A small-molecule ligand and the protein it binds are described below.
Small molecule (SMILES): Nc1ncnc2c1ncn2[C@H]1C[C@H](O)[C@@H](COP(=O)(O)O)O1

Sequence of chain 46.A:
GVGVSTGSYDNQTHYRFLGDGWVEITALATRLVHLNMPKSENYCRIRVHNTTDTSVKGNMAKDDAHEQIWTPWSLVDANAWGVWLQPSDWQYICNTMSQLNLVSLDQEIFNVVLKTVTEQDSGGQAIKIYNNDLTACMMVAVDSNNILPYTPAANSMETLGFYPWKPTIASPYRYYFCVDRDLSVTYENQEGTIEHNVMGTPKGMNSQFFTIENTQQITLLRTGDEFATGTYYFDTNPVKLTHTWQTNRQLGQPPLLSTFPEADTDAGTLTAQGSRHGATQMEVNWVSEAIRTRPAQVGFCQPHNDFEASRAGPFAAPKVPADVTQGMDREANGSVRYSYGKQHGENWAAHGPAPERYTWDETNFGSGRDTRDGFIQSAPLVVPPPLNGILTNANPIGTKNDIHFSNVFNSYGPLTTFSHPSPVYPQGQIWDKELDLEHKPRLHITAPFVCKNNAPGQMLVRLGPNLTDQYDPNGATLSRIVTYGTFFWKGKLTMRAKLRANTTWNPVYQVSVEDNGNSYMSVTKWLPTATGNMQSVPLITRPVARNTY

Binding-site contacts:
Ligand atom OP1 contacts residue TYR271 of chain 46.A at 3.1 Å (h-bond).
Ligand atom P contacts residue ASN491 of chain 46.A at 3.0 Å.
Ligand atom O5' contacts residue ASN491 of chain 46.A at 3.5 Å (h-bond).
Ligand atom C5' contacts residue ASN491 of chain 46.A at 4.0 Å.
Ligand atom OP2 contacts residue ASN491 of chain 46.A at 1.7 Å (h-bond).
Ligand atom C5' contacts residue ASP273 of chain 46.A at 3.8 Å.
Ligand atom OP1 contacts residue PHE272 of chain 46.A at 3.4 Å.
Ligand atom P contacts residue TYR271 of chain 46.A at 4.5 Å.
Ligand atom P contacts residue ASP273 of chain 46.A at 2.8 Å.
Ligand atom P contacts residue PHE272 of chain 46.A at 4.3 Å.
Ligand atom O5' contacts residue ASP273 of chain 46.A at 4.1 Å.
Ligand atom OP1 contacts residue ASN491 of chain 46.A at 3.6 Å.
Ligand atom OP2 contacts residue ASP273 of chain 46.A at 2.4 Å.
Ligand atom OP1 contacts residue ASP273 of chain 46.A at 3.3 Å.